Sequence of chain 1.B:
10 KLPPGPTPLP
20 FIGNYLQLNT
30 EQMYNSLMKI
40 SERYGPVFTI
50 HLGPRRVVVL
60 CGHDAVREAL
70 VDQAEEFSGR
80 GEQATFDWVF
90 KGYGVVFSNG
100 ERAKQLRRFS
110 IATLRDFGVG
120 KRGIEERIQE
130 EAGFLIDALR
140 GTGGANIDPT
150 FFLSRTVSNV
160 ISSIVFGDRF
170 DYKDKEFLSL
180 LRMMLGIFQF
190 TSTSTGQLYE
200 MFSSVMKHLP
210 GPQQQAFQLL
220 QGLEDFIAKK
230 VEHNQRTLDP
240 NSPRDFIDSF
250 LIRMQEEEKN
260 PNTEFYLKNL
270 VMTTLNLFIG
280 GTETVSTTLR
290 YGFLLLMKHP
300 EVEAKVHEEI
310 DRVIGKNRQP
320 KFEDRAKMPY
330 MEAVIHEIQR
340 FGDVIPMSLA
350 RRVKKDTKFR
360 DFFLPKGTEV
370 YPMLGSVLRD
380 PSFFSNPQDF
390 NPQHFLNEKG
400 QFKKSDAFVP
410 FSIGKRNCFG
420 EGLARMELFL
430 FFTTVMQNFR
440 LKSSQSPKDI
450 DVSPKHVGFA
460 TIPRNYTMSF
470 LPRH

The protein below binds the small molecule below.
Small molecule (SMILES): c1cc(SSc2ccncc2)ccn1

Binding-site contacts:
Ligand atom N_1 contacts residue GLY279 of chain 1.B at 4.4 Å.
Ligand atom S_1 contacts residue PHE458 of chain 1.B at 4.0 Å.
Ligand atom N_2 contacts residue ILE278 of chain 1.B at 4.1 Å.
Ligand atom C10 contacts residue PHE96 of chain 1.B at 4.1 Å (hydrophobic).
Ligand atom C5 contacts residue THR283 of chain 1.B at 3.4 Å.
Ligand atom C10 contacts residue ILE278 of chain 1.B at 4.4 Å (hydrophobic).
Ligand atom C2 contacts residue HEM1 of chain 1.J at 3.0 Å.
Ligand atom C4 contacts residue GLY279 of chain 1.B at 4.1 Å.
Ligand atom S_2 contacts residue PHE85 of chain 1.B at 4.0 Å.
Ligand atom C9 contacts residue PHE89 of chain 1.B at 3.5 Å (hydrophobic).
Ligand atom C3 contacts residue LEU348 of chain 1.B at 4.3 Å (hydrophobic).
Ligand atom C9 contacts residue ASN275 of chain 1.B at 3.9 Å.
Ligand atom C1 contacts residue THR283 of chain 1.B at 3.2 Å.
Ligand atom C7 contacts residue ASN275 of chain 1.B at 4.1 Å.
Ligand atom S_2 contacts residue PHE187 of chain 1.B at 3.9 Å.
Ligand atom S_2 contacts residue PHE458 of chain 1.B at 3.3 Å.
Ligand atom C8 contacts residue ILE278 of chain 1.B at 4.0 Å (hydrophobic).
Ligand atom N_2 contacts residue PHE96 of chain 1.B at 4.4 Å.
Ligand atom S_1 contacts residue GLU282 of chain 1.B at 4.3 Å.
Ligand atom C10 contacts residue PHE85 of chain 1.B at 3.5 Å (hydrophobic).
Ligand atom N_2 contacts residue PHE89 of chain 1.B at 3.8 Å.
Ligand atom C9 contacts residue ILE278 of chain 1.B at 4.3 Å (hydrophobic).
Ligand atom N_2 contacts residue ASN275 of chain 1.B at 3.0 Å (h-bond).
Ligand atom C8 contacts residue GLY279 of chain 1.B at 3.9 Å.
Ligand atom C9 contacts residue PHE96 of chain 1.B at 3.8 Å (hydrophobic).
Ligand atom N_1 contacts residue HEM1 of chain 1.J at 2.3 Å.
Ligand atom C7 contacts residue ILE278 of chain 1.B at 4.1 Å (hydrophobic).
Ligand atom C6 contacts residue PHE85 of chain 1.B at 4.3 Å (hydrophobic).
Ligand atom C8 contacts residue ASN275 of chain 1.B at 3.2 Å.
Ligand atom C5 contacts residue GLY279 of chain 1.B at 3.4 Å.
Ligand atom C8 contacts residue VAL95 of chain 1.B at 4.3 Å (hydrophobic).
Ligand atom S_1 contacts residue PHE187 of chain 1.B at 3.4 Å.
Ligand atom C3 contacts residue HEM1 of chain 1.J at 4.3 Å.
Ligand atom C1 contacts residue GLY279 of chain 1.B at 3.3 Å.
Ligand atom C4 contacts residue THR283 of chain 1.B at 4.1 Å.
Ligand atom C9 contacts residue PHE85 of chain 1.B at 3.8 Å (hydrophobic).
Ligand atom C7 contacts residue GLY279 of chain 1.B at 3.9 Å.
Ligand atom N_1 contacts residue THR283 of chain 1.B at 4.3 Å.
Ligand atom C6 contacts residue ILE278 of chain 1.B at 4.2 Å (hydrophobic).
Ligand atom C1 contacts residue HEM1 of chain 1.J at 3.2 Å.